Binding-site contacts:
Ligand atom O5 contacts residue ASN332 of chain 1.D at 2.4 Å (h-bond).
Ligand atom C4 contacts residue ASN332 of chain 1.D at 4.2 Å.
Ligand atom C7 contacts residue ASN424 of chain 1.D at 4.3 Å.
Ligand atom C8 contacts residue ASN424 of chain 1.D at 3.7 Å.
Ligand atom C6 contacts residue ASN332 of chain 1.D at 4.3 Å.
Ligand atom O7 contacts residue ASN423 of chain 1.D at 4.2 Å.
Ligand atom C3 contacts residue ASN332 of chain 1.D at 3.7 Å.
Ligand atom C7 contacts residue ASN332 of chain 1.D at 3.7 Å.
Ligand atom C5 contacts residue ASN332 of chain 1.D at 3.7 Å.
Ligand atom N2 contacts residue ASN332 of chain 1.D at 2.8 Å (h-bond).
Ligand atom C8 contacts residue LYS331 of chain 1.D at 4.2 Å.
Ligand atom O7 contacts residue ASN424 of chain 1.D at 4.4 Å.
Ligand atom C8 contacts residue HIS330 of chain 1.D at 3.8 Å.
Ligand atom C2 contacts residue ASN332 of chain 1.D at 2.4 Å.
Ligand atom C1 contacts residue ASN332 of chain 1.D at 1.5 Å.
Ligand atom O7 contacts residue ASN332 of chain 1.D at 4.2 Å.

Sequence of chain 1.D:
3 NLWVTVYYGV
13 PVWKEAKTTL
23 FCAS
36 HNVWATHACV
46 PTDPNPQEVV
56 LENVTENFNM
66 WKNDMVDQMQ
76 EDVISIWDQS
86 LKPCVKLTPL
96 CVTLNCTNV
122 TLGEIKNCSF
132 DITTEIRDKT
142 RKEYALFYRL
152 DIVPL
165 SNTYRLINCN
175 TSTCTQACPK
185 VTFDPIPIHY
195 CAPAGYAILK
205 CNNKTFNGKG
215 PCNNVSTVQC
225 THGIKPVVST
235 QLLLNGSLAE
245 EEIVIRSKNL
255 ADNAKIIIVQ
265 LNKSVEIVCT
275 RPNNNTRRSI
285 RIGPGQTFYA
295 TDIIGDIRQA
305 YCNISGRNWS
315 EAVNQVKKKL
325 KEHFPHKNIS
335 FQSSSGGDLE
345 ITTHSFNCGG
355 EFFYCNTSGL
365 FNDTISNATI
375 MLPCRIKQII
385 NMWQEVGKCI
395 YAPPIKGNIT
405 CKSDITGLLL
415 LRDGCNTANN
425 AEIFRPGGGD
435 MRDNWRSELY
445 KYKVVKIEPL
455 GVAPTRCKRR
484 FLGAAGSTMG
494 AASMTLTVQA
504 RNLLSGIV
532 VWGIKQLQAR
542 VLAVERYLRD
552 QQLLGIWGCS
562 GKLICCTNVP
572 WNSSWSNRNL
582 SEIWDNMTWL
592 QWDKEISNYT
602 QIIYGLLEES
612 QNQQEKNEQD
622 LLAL

A small-molecule ligand and the protein it binds are described below.
Small molecule (SMILES): CC(=O)N[C@@H]1[C@@H](O)[C@H](O)[C@@H](CO)O[C@H]1O